Binding-site contacts:
Ligand atom O contacts residue PHE386 of chain 1.A at 4.0 Å.
Ligand atom C3 contacts residue ARG341 of chain 1.A at 4.2 Å.
Ligand atom C4 contacts residue ARG341 of chain 1.A at 3.6 Å.
Ligand atom C14 contacts residue ARG341 of chain 1.A at 3.2 Å.
Ligand atom N contacts residue O3M1 of chain 1.D at 4.4 Å.
Ligand atom C15 contacts residue GLY387 of chain 1.A at 4.4 Å.
Ligand atom C15 contacts residue ARG341 of chain 1.A at 3.4 Å.
Ligand atom O contacts residue LYS385 of chain 1.A at 3.6 Å.
Ligand atom C7 contacts residue O3M1 of chain 1.D at 3.8 Å.
Ligand atom C6 contacts residue TYR343 of chain 1.A at 3.7 Å (hydrophobic).
Ligand atom C contacts residue CYS342 of chain 1.A at 4.3 Å (hydrophobic).
Ligand atom C11 contacts residue O3M1 of chain 1.D at 3.9 Å.
Ligand atom C3 contacts residue O3M1 of chain 1.D at 4.1 Å.
Ligand atom C10 contacts residue O3M1 of chain 1.D at 3.6 Å.
Ligand atom C contacts residue GLY387 of chain 1.A at 3.8 Å.
Ligand atom N contacts residue ARG341 of chain 1.A at 4.1 Å.
Ligand atom C14 contacts residue O3M1 of chain 1.D at 3.9 Å.
Ligand atom C2 contacts residue O3M1 of chain 1.D at 3.9 Å.
Ligand atom O contacts residue CYS342 of chain 1.A at 3.8 Å.
Ligand atom C6 contacts residue O3M1 of chain 1.D at 3.9 Å.
Ligand atom C contacts residue O3M1 of chain 1.D at 4.1 Å.
Ligand atom C8 contacts residue O3M1 of chain 1.D at 3.7 Å.
Ligand atom C1 contacts residue O3M1 of chain 1.D at 3.9 Å.
Ligand atom O contacts residue GLY387 of chain 1.A at 2.9 Å (h-bond).
Ligand atom C5 contacts residue O3M1 of chain 1.D at 3.8 Å.
Ligand atom C15 contacts residue CYS342 of chain 1.A at 3.8 Å (hydrophobic).
Ligand atom C14 contacts residue TYR343 of chain 1.A at 3.8 Å (hydrophobic).
Ligand atom C13 contacts residue O3M1 of chain 1.D at 4.0 Å.
Ligand atom C14 contacts residue CYS342 of chain 1.A at 4.4 Å (hydrophobic).
Ligand atom C15 contacts residue TYR343 of chain 1.A at 3.8 Å (hydrophobic).
Ligand atom C9 contacts residue O3M1 of chain 1.D at 3.7 Å.
Ligand atom C contacts residue ARG341 of chain 1.A at 4.4 Å.
Ligand atom C5 contacts residue TYR343 of chain 1.A at 3.6 Å (hydrophobic).
Ligand atom C15 contacts residue O3M1 of chain 1.D at 3.9 Å.
Ligand atom C12 contacts residue O3M1 of chain 1.D at 4.0 Å.

Sequence of chain 1.A:
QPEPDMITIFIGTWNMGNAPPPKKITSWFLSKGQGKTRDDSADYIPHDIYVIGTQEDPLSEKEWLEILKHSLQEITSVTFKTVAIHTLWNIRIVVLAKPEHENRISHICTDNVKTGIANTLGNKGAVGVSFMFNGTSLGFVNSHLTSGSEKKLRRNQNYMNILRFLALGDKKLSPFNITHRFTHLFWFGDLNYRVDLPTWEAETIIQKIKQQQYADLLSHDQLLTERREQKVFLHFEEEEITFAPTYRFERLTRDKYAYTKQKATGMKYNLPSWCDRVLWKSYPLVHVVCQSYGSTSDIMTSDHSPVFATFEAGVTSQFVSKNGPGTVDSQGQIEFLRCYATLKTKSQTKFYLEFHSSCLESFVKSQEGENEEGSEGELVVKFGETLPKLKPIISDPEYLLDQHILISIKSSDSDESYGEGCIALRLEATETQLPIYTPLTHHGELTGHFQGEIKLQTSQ

A protein and the small-molecule ligand that binds it are described below.
Small molecule (SMILES): Oc1ccc(CN2CCc3ccccc3C2)cc1